Binding-site contacts:
Ligand atom C18 contacts residue ATP1 of chain 1.E at 3.5 Å.
Ligand atom N07 contacts residue ILE81 of chain 1.A at 3.6 Å.
Ligand atom I23 contacts residue VAL67 of chain 1.A at 3.2 Å.
Ligand atom C13 contacts residue PHE149 of chain 1.A at 3.3 Å (hydrophobic).
Ligand atom C02 contacts residue PHE149 of chain 1.A at 3.5 Å (hydrophobic).
Ligand atom C20 contacts residue ATP1 of chain 1.E at 3.0 Å.
Ligand atom F26 contacts residue VAL151 of chain 1.A at 3.3 Å.
Ligand atom O22 contacts residue ASN18 of chain 1.A at 3.7 Å.
Ligand atom F26 contacts residue GLY150 of chain 1.A at 3.6 Å.
Ligand atom C20 contacts residue GLY20 of chain 1.A at 3.6 Å.
Ligand atom N07 contacts residue ASP148 of chain 1.A at 3.6 Å.
Ligand atom O22 contacts residue GLY17 of chain 1.A at 3.6 Å.
Ligand atom O16 contacts residue ASP148 of chain 1.A at 3.3 Å (salt-bridge).
Ligand atom F25 contacts residue LEU55 of chain 1.A at 3.3 Å.
Ligand atom C01 contacts residue ASP148 of chain 1.A at 3.5 Å.
Ligand atom O22 contacts residue ATP1 of chain 1.E at 2.8 Å (h-bond).
Ligand atom C12 contacts residue PHE149 of chain 1.A at 3.4 Å (hydrophobic).
Ligand atom F26 contacts residue PHE149 of chain 1.A at 3.5 Å.
Ligand atom O21 contacts residue ATP1 of chain 1.E at 2.7 Å (h-bond).
Ligand atom F24 contacts residue MET83 of chain 1.A at 3.6 Å.
Ligand atom C06 contacts residue ILE81 of chain 1.A at 3.6 Å (hydrophobic).
Ligand atom C03 contacts residue ASP148 of chain 1.A at 3.6 Å.
Ligand atom C12 contacts residue LEU155 of chain 1.A at 3.5 Å (hydrophobic).
Ligand atom F25 contacts residue VAL151 of chain 1.A at 3.3 Å.
Ligand atom C14 contacts residue ASP148 of chain 1.A at 3.7 Å.
Ligand atom C14 contacts residue LYS37 of chain 1.A at 3.6 Å.
Ligand atom C18 contacts residue LYS37 of chain 1.A at 3.2 Å.
Ligand atom F24 contacts residue ILE81 of chain 1.A at 3.4 Å.
Ligand atom O22 contacts residue GLY19 of chain 1.A at 3.4 Å (h-bond).
Ligand atom C02 contacts residue ASP148 of chain 1.A at 3.5 Å.
Ligand atom N15 contacts residue ASP148 of chain 1.A at 3.5 Å.
Ligand atom C13 contacts residue LEU155 of chain 1.A at 3.6 Å (hydrophobic).
Ligand atom C06 contacts residue ASP148 of chain 1.A at 3.2 Å.
Ligand atom F25 contacts residue PHE149 of chain 1.A at 3.5 Å.
Ligand atom O16 contacts residue LYS37 of chain 1.A at 2.7 Å (salt-bridge).
Ligand atom F26 contacts residue SER152 of chain 1.A at 3.0 Å.
Ligand atom O22 contacts residue GLY20 of chain 1.A at 2.9 Å (h-bond).
Ligand atom F24 contacts residue ASP148 of chain 1.A at 3.1 Å.
Ligand atom F24 contacts residue LYS37 of chain 1.A at 3.7 Å.
Ligand atom C19 contacts residue MET159 of chain 1.A at 3.4 Å (hydrophobic).

A protein and the small-molecule ligand that binds it are described below.
Small molecule (SMILES): O=C(NOC[C@H](O)CO)c1ccc(F)c(F)c1Nc1ccc(I)cc1F

Sequence of chain 1.A:
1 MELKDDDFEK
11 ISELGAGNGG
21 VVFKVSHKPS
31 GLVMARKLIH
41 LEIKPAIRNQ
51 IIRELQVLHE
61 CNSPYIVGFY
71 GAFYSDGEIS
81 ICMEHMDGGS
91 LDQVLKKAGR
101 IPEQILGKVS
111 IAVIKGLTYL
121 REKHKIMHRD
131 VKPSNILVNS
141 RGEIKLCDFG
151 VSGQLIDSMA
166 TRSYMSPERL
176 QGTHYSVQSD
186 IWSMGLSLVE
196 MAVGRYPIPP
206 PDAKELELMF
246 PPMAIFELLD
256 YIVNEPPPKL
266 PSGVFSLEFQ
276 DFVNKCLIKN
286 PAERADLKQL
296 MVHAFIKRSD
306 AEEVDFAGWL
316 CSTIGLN